Binding-site contacts:
Ligand atom C8 contacts residue ASN47 of chain 1.C at 3.4 Å.
Ligand atom C3 contacts residue ASN47 of chain 1.C at 4.0 Å.
Ligand atom O7 contacts residue ASN47 of chain 1.C at 4.2 Å.
Ligand atom N2 contacts residue ASN47 of chain 1.C at 2.9 Å (h-bond).
Ligand atom C4 contacts residue ASN47 of chain 1.C at 4.4 Å.
Ligand atom O5 contacts residue ASN47 of chain 1.C at 2.6 Å (h-bond).
Ligand atom C1 contacts residue ASN47 of chain 1.C at 1.7 Å.
Ligand atom O7 contacts residue PRO75 of chain 1.C at 4.3 Å.
Ligand atom C7 contacts residue ASN47 of chain 1.C at 3.4 Å.
Ligand atom C5 contacts residue ASN47 of chain 1.C at 3.9 Å.
Ligand atom C2 contacts residue ASN47 of chain 1.C at 2.6 Å.

Sequence of chain 1.C:
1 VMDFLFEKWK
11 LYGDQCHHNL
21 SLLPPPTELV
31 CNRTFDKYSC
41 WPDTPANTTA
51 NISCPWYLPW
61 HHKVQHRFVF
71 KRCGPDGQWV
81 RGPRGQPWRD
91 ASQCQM

The protein below binds the small molecule below.
Small molecule (SMILES): CC(=O)N[C@@H]1[C@@H](O)[C@H](O)[C@@H](CO)O[C@H]1O